The protein below binds the small molecule below.
Small molecule (SMILES): CC(=O)N[C@@H]1[C@@H](O)[C@H](O)[C@@H](CO)O[C@H]1O

Binding-site contacts:
Ligand atom O7 contacts residue ASN69 of chain 1.Z at 3.2 Å (h-bond).
Ligand atom C3 contacts residue ASN69 of chain 1.Z at 3.8 Å.
Ligand atom C2 contacts residue ASN69 of chain 1.Z at 2.5 Å.
Ligand atom C4 contacts residue ASN69 of chain 1.Z at 4.2 Å.
Ligand atom C5 contacts residue ASN69 of chain 1.Z at 3.6 Å.
Ligand atom O5 contacts residue ASN69 of chain 1.Z at 2.4 Å (h-bond).
Ligand atom C1 contacts residue ASN69 of chain 1.Z at 1.4 Å.
Ligand atom N2 contacts residue ASN69 of chain 1.Z at 2.9 Å (h-bond).
Ligand atom C8 contacts residue ASN69 of chain 1.Z at 3.8 Å.
Ligand atom C7 contacts residue ASN69 of chain 1.Z at 3.2 Å.

Sequence of chain 1.Z:
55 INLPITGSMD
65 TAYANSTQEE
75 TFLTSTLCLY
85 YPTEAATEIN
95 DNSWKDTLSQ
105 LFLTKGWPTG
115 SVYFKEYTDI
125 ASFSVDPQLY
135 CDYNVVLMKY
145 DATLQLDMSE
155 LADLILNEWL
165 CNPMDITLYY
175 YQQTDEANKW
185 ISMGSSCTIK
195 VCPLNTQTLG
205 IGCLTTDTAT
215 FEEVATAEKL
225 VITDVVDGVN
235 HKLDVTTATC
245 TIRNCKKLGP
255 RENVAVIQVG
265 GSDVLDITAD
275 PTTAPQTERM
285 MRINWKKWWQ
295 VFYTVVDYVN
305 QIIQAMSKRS